Binding-site contacts:
Ligand atom C3 contacts residue GLU277 of chain 1.U at 4.2 Å.
Ligand atom O7 contacts residue ASN298 of chain 1.U at 4.4 Å.
Ligand atom N2 contacts residue GLU277 of chain 1.U at 3.1 Å (salt-bridge).
Ligand atom C7 contacts residue GLN352 of chain 1.U at 3.5 Å.
Ligand atom C7 contacts residue ASN298 of chain 1.U at 3.9 Å.
Ligand atom O5 contacts residue ASN298 of chain 1.U at 2.3 Å (h-bond).
Ligand atom C8 contacts residue GLN352 of chain 1.U at 4.0 Å.
Ligand atom C6 contacts residue LYS299 of chain 1.U at 3.8 Å.
Ligand atom C2 contacts residue GLN352 of chain 1.U at 3.9 Å.
Ligand atom O7 contacts residue GLN352 of chain 1.U at 3.7 Å.
Ligand atom C4 contacts residue ASN298 of chain 1.U at 4.2 Å.
Ligand atom C1 contacts residue ASN298 of chain 1.U at 1.4 Å.
Ligand atom N2 contacts residue GLN352 of chain 1.U at 3.7 Å.
Ligand atom C1 contacts residue GLU277 of chain 1.U at 3.3 Å.
Ligand atom C7 contacts residue GLU277 of chain 1.U at 4.2 Å.
Ligand atom C2 contacts residue ASN298 of chain 1.U at 2.4 Å.
Ligand atom C8 contacts residue GLU278 of chain 1.U at 3.8 Å.
Ligand atom O5 contacts residue LYS299 of chain 1.U at 4.2 Å.
Ligand atom C1 contacts residue GLN352 of chain 1.U at 4.1 Å.
Ligand atom N2 contacts residue GLU278 of chain 1.U at 4.0 Å.
Ligand atom O5 contacts residue GLU277 of chain 1.U at 4.5 Å.
Ligand atom C3 contacts residue ASN298 of chain 1.U at 3.8 Å.
Ligand atom C2 contacts residue GLU277 of chain 1.U at 3.6 Å.
Ligand atom C5 contacts residue ASN298 of chain 1.U at 3.6 Å.
Ligand atom N2 contacts residue ASN298 of chain 1.U at 3.0 Å (h-bond).
Ligand atom C8 contacts residue GLU277 of chain 1.U at 4.3 Å.
Ligand atom C1 contacts residue GLU278 of chain 1.U at 4.3 Å.

The small molecule below binds the protein below.
Small molecule (SMILES): CC(=O)N[C@@H]1[C@@H](O)[C@H](O)[C@@H](CO)O[C@H]1O

Sequence of chain 1.U:
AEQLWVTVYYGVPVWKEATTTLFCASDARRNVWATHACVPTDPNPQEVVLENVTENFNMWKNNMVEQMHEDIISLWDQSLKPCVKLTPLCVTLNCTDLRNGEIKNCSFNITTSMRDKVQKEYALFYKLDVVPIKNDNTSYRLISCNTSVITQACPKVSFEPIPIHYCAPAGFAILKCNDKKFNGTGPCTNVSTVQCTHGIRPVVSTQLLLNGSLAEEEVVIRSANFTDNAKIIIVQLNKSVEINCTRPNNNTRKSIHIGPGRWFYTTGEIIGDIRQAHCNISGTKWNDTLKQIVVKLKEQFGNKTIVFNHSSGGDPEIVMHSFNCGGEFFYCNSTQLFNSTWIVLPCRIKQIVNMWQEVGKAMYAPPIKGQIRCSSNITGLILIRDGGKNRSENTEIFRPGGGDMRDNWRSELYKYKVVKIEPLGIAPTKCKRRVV